Sequence of chain 3.B:
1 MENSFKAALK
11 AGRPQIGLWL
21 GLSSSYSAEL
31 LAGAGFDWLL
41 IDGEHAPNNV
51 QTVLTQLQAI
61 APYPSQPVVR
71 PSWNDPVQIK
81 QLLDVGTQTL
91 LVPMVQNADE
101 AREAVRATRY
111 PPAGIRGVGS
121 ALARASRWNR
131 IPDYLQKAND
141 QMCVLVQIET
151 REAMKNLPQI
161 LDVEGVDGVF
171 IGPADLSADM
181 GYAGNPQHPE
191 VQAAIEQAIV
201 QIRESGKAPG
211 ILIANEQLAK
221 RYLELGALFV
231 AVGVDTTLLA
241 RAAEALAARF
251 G

Binding-site contacts:
Ligand atom OXT contacts residue PRO173 of chain 2.B at 4.2 Å.
Ligand atom O3 contacts residue ARG70 of chain 2.B at 3.0 Å (salt-bridge).
Ligand atom C3 contacts residue LEU212 of chain 2.B at 3.9 Å (hydrophobic).
Ligand atom C contacts residue PRO173 of chain 2.B at 3.9 Å (hydrophobic).
Ligand atom C2 contacts residue GLU149 of chain 2.B at 4.3 Å.
Ligand atom O contacts residue ALA174 of chain 2.B at 3.0 Å (h-bond).
Ligand atom C contacts residue CO1 of chain 2.H at 3.1 Å.
Ligand atom O3 contacts residue GLU149 of chain 2.B at 3.9 Å.
Ligand atom OXT contacts residue GLU149 of chain 2.B at 3.5 Å (salt-bridge).
Ligand atom C2 contacts residue CO1 of chain 2.H at 3.0 Å.
Ligand atom OXT contacts residue ASP175 of chain 2.B at 3.0 Å (salt-bridge).
Ligand atom C3 contacts residue MG1 of chain 2.I at 4.3 Å.
Ligand atom OXT contacts residue GLY172 of chain 2.B at 3.5 Å.
Ligand atom C2 contacts residue GLN147 of chain 2.B at 4.1 Å.
Ligand atom O contacts residue GLY172 of chain 2.B at 3.3 Å.
Ligand atom C contacts residue MG1 of chain 2.I at 3.0 Å.
Ligand atom O3 contacts residue MG1 of chain 2.I at 2.3 Å.
Ligand atom C2 contacts residue MG1 of chain 2.I at 2.9 Å.
Ligand atom C2 contacts residue GLY172 of chain 2.B at 3.6 Å.
Ligand atom C4 contacts residue PHE170 of chain 2.B at 3.5 Å (hydrophobic).
Ligand atom C3 contacts residue GLY172 of chain 2.B at 3.9 Å.
Ligand atom O contacts residue MG1 of chain 2.I at 4.2 Å.
Ligand atom C contacts residue ASP175 of chain 2.B at 4.0 Å.
Ligand atom O contacts residue ASP175 of chain 2.B at 4.0 Å.
Ligand atom C3 contacts residue PHE170 of chain 2.B at 3.4 Å (hydrophobic).
Ligand atom O contacts residue PRO173 of chain 2.B at 3.3 Å (h-bond).
Ligand atom C contacts residue GLY172 of chain 2.B at 3.3 Å.
Ligand atom OXT contacts residue MG1 of chain 2.I at 2.4 Å.
Ligand atom O3 contacts residue ASP175 of chain 2.B at 4.3 Å.
Ligand atom C4 contacts residue ARG70 of chain 2.B at 3.9 Å.
Ligand atom OXT contacts residue CO1 of chain 2.H at 2.6 Å.
Ligand atom O3 contacts residue CO1 of chain 2.H at 2.3 Å.
Ligand atom C2 contacts residue PHE170 of chain 2.B at 4.0 Å (hydrophobic).
Ligand atom C contacts residue ALA174 of chain 2.B at 3.9 Å (hydrophobic).
Ligand atom C contacts residue GLU149 of chain 2.B at 4.3 Å.
Ligand atom C4 contacts residue LEU212 of chain 2.B at 3.3 Å (hydrophobic).
Ligand atom C2 contacts residue ARG70 of chain 2.B at 4.1 Å.
Ligand atom C4 contacts residue TRP19 of chain 2.B at 3.1 Å (hydrophobic).
Ligand atom O3 contacts residue GLN147 of chain 2.B at 3.5 Å (h-bond).
Ligand atom OXT contacts residue ALA174 of chain 2.B at 3.8 Å.

Sequence of chain 2.B:
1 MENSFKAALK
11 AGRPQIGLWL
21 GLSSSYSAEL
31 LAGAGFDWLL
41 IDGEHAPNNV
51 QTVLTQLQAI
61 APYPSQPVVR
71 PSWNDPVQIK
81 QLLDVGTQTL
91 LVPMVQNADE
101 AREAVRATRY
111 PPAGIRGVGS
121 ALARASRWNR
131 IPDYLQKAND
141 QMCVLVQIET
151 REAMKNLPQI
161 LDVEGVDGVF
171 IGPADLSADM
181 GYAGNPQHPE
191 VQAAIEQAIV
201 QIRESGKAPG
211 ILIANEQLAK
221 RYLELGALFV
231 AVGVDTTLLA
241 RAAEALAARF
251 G

The protein below binds the small molecule below.
Small molecule (SMILES): CCC(=O)C(=O)O